Binding-site contacts:
Ligand atom C3 contacts residue PHE94 of chain 1.A at 3.8 Å (hydrophobic).
Ligand atom C12 contacts residue VAL25 of chain 1.A at 3.7 Å (hydrophobic).
Ligand atom C15 contacts residue LYS44 of chain 1.A at 2.9 Å.
Ligand atom O6 contacts residue ASN99 of chain 1.A at 3.8 Å.
Ligand atom C24 contacts residue ASN99 of chain 1.A at 3.4 Å.
Ligand atom C6 contacts residue LEU153 of chain 1.A at 3.7 Å (hydrophobic).
Ligand atom N1 contacts residue ALA42 of chain 1.A at 3.4 Å.
Ligand atom C3 contacts residue GLY98 of chain 1.A at 3.5 Å.
Ligand atom C14 contacts residue LYS44 of chain 1.A at 3.2 Å.
Ligand atom C4 contacts residue PHE94 of chain 1.A at 3.5 Å (hydrophobic).
Ligand atom N4 contacts residue ASN99 of chain 1.A at 3.2 Å (h-bond).
Ligand atom C15 contacts residue ASP164 of chain 1.A at 3.6 Å.
Ligand atom C14 contacts residue CYS163 of chain 1.A at 3.6 Å (hydrophobic).
Ligand atom O4 contacts residue GLY18 of chain 1.A at 3.1 Å.
Ligand atom N1 contacts residue LEU153 of chain 1.A at 3.5 Å.
Ligand atom N2 contacts residue VAL25 of chain 1.A at 3.6 Å.
Ligand atom C1 contacts residue VAL17 of chain 1.A at 3.7 Å (hydrophobic).
Ligand atom C9 contacts residue LEU153 of chain 1.A at 3.5 Å (hydrophobic).
Ligand atom C3 contacts residue HIS95 of chain 1.A at 3.6 Å.
Ligand atom C8 contacts residue LEU153 of chain 1.A at 3.7 Å (hydrophobic).
Ligand atom N4 contacts residue SER150 of chain 1.A at 3.2 Å (h-bond).
Ligand atom C11 contacts residue VAL25 of chain 1.A at 3.8 Å (hydrophobic).
Ligand atom C28 contacts residue SER150 of chain 1.A at 3.5 Å.
Ligand atom C17 contacts residue VAL25 of chain 1.A at 3.5 Å (hydrophobic).
Ligand atom C25 contacts residue GLY18 of chain 1.A at 3.6 Å.
Ligand atom C9 contacts residue ALA42 of chain 1.A at 3.8 Å (hydrophobic).
Ligand atom C8 contacts residue HIS95 of chain 1.A at 3.7 Å.
Ligand atom N1 contacts residue ALA93 of chain 1.A at 3.0 Å (h-bond).
Ligand atom O5 contacts residue HIS95 of chain 1.A at 2.7 Å (h-bond).
Ligand atom C9 contacts residue LEU72 of chain 1.A at 3.7 Å (hydrophobic).
Ligand atom C2 contacts residue GLY98 of chain 1.A at 3.6 Å.
Ligand atom C25 contacts residue VAL17 of chain 1.A at 3.2 Å (hydrophobic).
Ligand atom C4 contacts residue HIS95 of chain 1.A at 3.3 Å.
Ligand atom O6 contacts residue SER150 of chain 1.A at 3.5 Å (h-bond).
Ligand atom C10 contacts residue LEU153 of chain 1.A at 3.6 Å (hydrophobic).
Ligand atom C7 contacts residue LEU153 of chain 1.A at 3.8 Å (hydrophobic).
Ligand atom C9 contacts residue THR92 of chain 1.A at 3.7 Å.
Ligand atom C20 contacts residue VAL17 of chain 1.A at 3.8 Å (hydrophobic).
Ligand atom O5 contacts residue PHE94 of chain 1.A at 3.3 Å.
Ligand atom C27 contacts residue SER150 of chain 1.A at 3.3 Å.

The small molecule below binds the protein below.
Small molecule (SMILES): CN[C@@H]1C[C@H]2O[C@@](C)([C@@H]1OC)n1c3ccccc3c3c4c(c5c6ccccc6n2c5c31)C(=O)NC4

Sequence of chain 1.A:
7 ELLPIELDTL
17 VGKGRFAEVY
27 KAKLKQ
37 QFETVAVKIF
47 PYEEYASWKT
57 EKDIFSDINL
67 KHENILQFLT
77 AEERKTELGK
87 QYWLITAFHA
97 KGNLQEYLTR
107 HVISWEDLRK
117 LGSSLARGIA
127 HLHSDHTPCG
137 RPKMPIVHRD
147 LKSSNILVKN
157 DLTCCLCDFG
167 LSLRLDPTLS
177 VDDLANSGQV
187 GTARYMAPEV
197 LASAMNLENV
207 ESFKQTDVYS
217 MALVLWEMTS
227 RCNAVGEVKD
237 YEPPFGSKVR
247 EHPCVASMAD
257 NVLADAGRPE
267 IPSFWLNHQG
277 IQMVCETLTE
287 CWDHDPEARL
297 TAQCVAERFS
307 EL